Sequence of chain 1.O:
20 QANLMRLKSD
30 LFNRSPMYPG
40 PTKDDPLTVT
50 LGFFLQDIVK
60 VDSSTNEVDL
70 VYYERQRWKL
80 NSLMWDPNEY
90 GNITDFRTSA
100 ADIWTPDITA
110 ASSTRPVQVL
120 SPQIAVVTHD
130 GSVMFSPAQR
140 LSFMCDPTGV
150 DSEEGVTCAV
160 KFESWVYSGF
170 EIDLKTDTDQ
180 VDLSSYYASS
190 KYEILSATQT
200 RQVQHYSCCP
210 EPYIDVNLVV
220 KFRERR

Binding-site contacts:
Ligand atom NAY contacts residue TRP164 of chain 1.O at 3.1 Å (h-bond).
Ligand atom OAO contacts residue TYR205 of chain 1.O at 3.7 Å.
Ligand atom CAP contacts residue TYR212 of chain 1.O at 4.2 Å (hydrophobic).
Ligand atom CAW contacts residue TRP164 of chain 1.O at 3.7 Å (hydrophobic).
Ligand atom NAH contacts residue TYR72 of chain 1.K at 3.5 Å.
Ligand atom CAQ contacts residue TYR212 of chain 1.O at 4.0 Å (hydrophobic).
Ligand atom CAP contacts residue GLU162 of chain 1.O at 3.8 Å.
Ligand atom CAS contacts residue TRP164 of chain 1.O at 3.6 Å (hydrophobic).
Ligand atom OAJ contacts residue SER184 of chain 1.K at 2.7 Å (h-bond).
Ligand atom CAL contacts residue TYR72 of chain 1.K at 4.3 Å (hydrophobic).
Ligand atom CAE contacts residue TYR72 of chain 1.K at 4.2 Å (hydrophobic).
Ligand atom CAC contacts residue SER135 of chain 1.K at 4.0 Å.
Ligand atom CAU contacts residue TYR212 of chain 1.O at 4.3 Å (hydrophobic).
Ligand atom CAA contacts residue TYR72 of chain 1.K at 3.5 Å (hydrophobic).
Ligand atom CAR contacts residue TYR212 of chain 1.O at 4.0 Å (hydrophobic).
Ligand atom CAM contacts residue TYR205 of chain 1.O at 3.9 Å (hydrophobic).
Ligand atom CAT contacts residue TYR212 of chain 1.O at 4.3 Å (hydrophobic).
Ligand atom CAD contacts residue ARG74 of chain 1.K at 4.1 Å.
Ligand atom CAB contacts residue TYR72 of chain 1.K at 4.5 Å (hydrophobic).
Ligand atom CAX contacts residue TRP164 of chain 1.O at 3.0 Å (hydrophobic).
Ligand atom OAJ contacts residue PHE53 of chain 1.K at 4.3 Å.
Ligand atom CAF contacts residue PHE53 of chain 1.K at 3.5 Å (hydrophobic).
Ligand atom CAF contacts residue TYR72 of chain 1.K at 3.3 Å (hydrophobic).
Ligand atom OAJ contacts residue TYR72 of chain 1.K at 3.1 Å.
Ligand atom CAV contacts residue TRP164 of chain 1.O at 4.3 Å (hydrophobic).
Ligand atom CAL contacts residue SER184 of chain 1.K at 4.0 Å.
Ligand atom CAQ contacts residue GLU162 of chain 1.O at 3.8 Å.
Ligand atom CAK contacts residue TYR72 of chain 1.K at 4.5 Å (hydrophobic).
Ligand atom OAO contacts residue GLU162 of chain 1.O at 4.0 Å.
Ligand atom CAI contacts residue TYR72 of chain 1.K at 3.4 Å (hydrophobic).
Ligand atom CAS contacts residue SER163 of chain 1.O at 4.3 Å.
Ligand atom CAS contacts residue TYR212 of chain 1.O at 3.8 Å (hydrophobic).
Ligand atom CAI contacts residue SER184 of chain 1.K at 3.6 Å.
Ligand atom CAE contacts residue PHE53 of chain 1.K at 3.3 Å (hydrophobic).
Ligand atom CAD contacts residue PHE53 of chain 1.K at 4.2 Å (hydrophobic).
Ligand atom CAP contacts residue TYR205 of chain 1.O at 3.3 Å (hydrophobic).
Ligand atom CAD contacts residue SER135 of chain 1.K at 4.0 Å.

Sequence of chain 1.K:
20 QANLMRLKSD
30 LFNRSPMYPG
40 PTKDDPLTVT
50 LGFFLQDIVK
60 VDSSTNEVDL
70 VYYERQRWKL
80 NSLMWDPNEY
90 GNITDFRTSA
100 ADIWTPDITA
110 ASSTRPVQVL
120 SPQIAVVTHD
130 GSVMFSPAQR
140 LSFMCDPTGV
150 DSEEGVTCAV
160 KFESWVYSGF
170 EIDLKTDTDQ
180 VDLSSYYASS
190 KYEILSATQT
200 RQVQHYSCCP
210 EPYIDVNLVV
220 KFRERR

A small-molecule ligand and the protein it binds are described below.
Small molecule (SMILES): O=C1C[C@@H]2OCC=C3CN4CC[C@]56c7ccccc7N1[C@H]5[C@H]2[C@H]3C[C@H]46